Sequence of chain 1.A:
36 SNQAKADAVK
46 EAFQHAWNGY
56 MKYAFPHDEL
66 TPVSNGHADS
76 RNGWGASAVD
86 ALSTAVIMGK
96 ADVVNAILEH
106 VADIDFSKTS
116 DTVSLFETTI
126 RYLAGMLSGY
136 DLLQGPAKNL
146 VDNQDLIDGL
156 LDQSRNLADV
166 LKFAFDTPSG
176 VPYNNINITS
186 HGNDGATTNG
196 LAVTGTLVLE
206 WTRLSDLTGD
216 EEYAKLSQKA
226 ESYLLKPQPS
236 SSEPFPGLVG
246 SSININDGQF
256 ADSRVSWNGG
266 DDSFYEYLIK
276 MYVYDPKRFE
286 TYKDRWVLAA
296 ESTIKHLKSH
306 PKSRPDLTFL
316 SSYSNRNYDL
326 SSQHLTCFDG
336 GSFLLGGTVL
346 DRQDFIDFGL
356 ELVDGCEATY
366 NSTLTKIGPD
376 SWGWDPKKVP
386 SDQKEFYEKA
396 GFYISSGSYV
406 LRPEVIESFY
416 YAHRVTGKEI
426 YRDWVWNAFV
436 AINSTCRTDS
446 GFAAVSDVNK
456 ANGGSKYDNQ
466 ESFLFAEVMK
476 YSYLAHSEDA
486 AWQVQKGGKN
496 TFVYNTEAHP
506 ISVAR

A protein and the small-molecule ligand that binds it are described below.
Small molecule (SMILES): OC[C@H]1NC[C@@H](O)[C@@H](O)[C@@H]1O

Binding-site contacts:
Ligand atom O3 contacts residue GLU472 of chain 1.A at 2.6 Å (salt-bridge).
Ligand atom O4 contacts residue ILE125 of chain 1.A at 3.7 Å.
Ligand atom O3 contacts residue THR501 of chain 1.A at 3.1 Å (h-bond).
Ligand atom C4 contacts residue GLU472 of chain 1.A at 3.5 Å.
Ligand atom C3 contacts residue CA1 of chain 1.I at 3.8 Å.
Ligand atom N5 contacts residue LEU330 of chain 1.A at 4.1 Å.
Ligand atom C6 contacts residue GLU409 of chain 1.A at 3.2 Å.
Ligand atom C2 contacts residue ILE125 of chain 1.A at 4.0 Å (hydrophobic).
Ligand atom N5 contacts residue ARG407 of chain 1.A at 4.3 Å.
Ligand atom O2 contacts residue SER268 of chain 1.A at 4.0 Å.
Ligand atom C6 contacts residue PHE468 of chain 1.A at 3.8 Å (hydrophobic).
Ligand atom O2 contacts residue THR501 of chain 1.A at 2.8 Å (h-bond).
Ligand atom O6 contacts residue GLU409 of chain 1.A at 2.6 Å (salt-bridge).
Ligand atom C1 contacts residue GLU409 of chain 1.A at 4.2 Å.
Ligand atom C6 contacts residue PRO408 of chain 1.A at 4.1 Å (hydrophobic).
Ligand atom C3 contacts residue THR501 of chain 1.A at 3.5 Å.
Ligand atom C2 contacts residue GLU502 of chain 1.A at 4.2 Å.
Ligand atom O4 contacts residue GLU502 of chain 1.A at 3.0 Å (salt-bridge).
Ligand atom C4 contacts residue PHE468 of chain 1.A at 3.4 Å (hydrophobic).
Ligand atom C6 contacts residue LEU330 of chain 1.A at 4.2 Å (hydrophobic).
Ligand atom C3 contacts residue ILE125 of chain 1.A at 4.2 Å (hydrophobic).
Ligand atom C1 contacts residue LEU330 of chain 1.A at 3.9 Å (hydrophobic).
Ligand atom C4 contacts residue GLU502 of chain 1.A at 3.1 Å.
Ligand atom O6 contacts residue ARG407 of chain 1.A at 2.8 Å (salt-bridge).
Ligand atom C3 contacts residue GLU502 of chain 1.A at 3.1 Å.
Ligand atom C2 contacts residue CA1 of chain 1.I at 3.8 Å.
Ligand atom O4 contacts residue GLU122 of chain 1.A at 4.0 Å.
Ligand atom O2 contacts residue CA1 of chain 1.I at 2.8 Å.
Ligand atom O4 contacts residue ARG126 of chain 1.A at 3.6 Å.
Ligand atom O3 contacts residue CA1 of chain 1.I at 3.0 Å.
Ligand atom O6 contacts residue LEU330 of chain 1.A at 3.4 Å.
Ligand atom C6 contacts residue ARG407 of chain 1.A at 3.6 Å.
Ligand atom O6 contacts residue PRO408 of chain 1.A at 3.9 Å.
Ligand atom C2 contacts residue THR501 of chain 1.A at 4.1 Å.
Ligand atom O4 contacts residue PHE468 of chain 1.A at 3.8 Å.
Ligand atom O3 contacts residue GLU409 of chain 1.A at 3.9 Å.
Ligand atom C5 contacts residue PHE468 of chain 1.A at 3.4 Å (hydrophobic).
Ligand atom O3 contacts residue GLU502 of chain 1.A at 4.0 Å.
Ligand atom C5 contacts residue ARG407 of chain 1.A at 4.0 Å.
Ligand atom C3 contacts residue GLU472 of chain 1.A at 3.2 Å.